Sequence of chain 8.A:
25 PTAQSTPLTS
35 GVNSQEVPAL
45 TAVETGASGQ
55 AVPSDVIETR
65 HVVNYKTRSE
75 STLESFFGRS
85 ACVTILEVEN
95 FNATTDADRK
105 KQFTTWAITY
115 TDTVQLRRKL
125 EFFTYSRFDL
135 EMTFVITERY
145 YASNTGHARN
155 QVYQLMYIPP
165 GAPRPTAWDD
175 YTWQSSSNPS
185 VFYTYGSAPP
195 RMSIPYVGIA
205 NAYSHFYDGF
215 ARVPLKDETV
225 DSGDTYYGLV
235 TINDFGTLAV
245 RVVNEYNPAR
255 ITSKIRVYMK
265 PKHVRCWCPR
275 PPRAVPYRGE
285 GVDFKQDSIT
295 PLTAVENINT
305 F

This small molecule binds to this protein.
Small molecule (SMILES): CC(=O)N[C@H]1[C@H]([C@H](O)[C@H](O)CO)O[C@@](O)(C(=O)O)C[C@@H]1O

Sequence of chain 9.A:
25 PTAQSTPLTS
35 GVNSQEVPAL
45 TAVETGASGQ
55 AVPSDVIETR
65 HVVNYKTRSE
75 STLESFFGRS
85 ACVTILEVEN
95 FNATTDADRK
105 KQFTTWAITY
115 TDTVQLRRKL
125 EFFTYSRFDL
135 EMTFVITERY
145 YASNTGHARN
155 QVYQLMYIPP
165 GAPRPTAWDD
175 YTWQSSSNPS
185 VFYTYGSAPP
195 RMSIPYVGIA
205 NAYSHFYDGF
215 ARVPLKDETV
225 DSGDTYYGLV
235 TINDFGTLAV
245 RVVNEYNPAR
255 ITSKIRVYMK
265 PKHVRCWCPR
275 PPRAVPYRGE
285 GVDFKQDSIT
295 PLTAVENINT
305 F

Binding-site contacts:
Ligand atom O1A contacts residue SER147 of chain 9.A at 2.8 Å (h-bond).
Ligand atom C6 contacts residue TYR145 of chain 9.A at 3.4 Å (hydrophobic).
Ligand atom O1B contacts residue ALA146 of chain 9.A at 3.2 Å.
Ligand atom C11 contacts residue TYR250 of chain 8.A at 3.7 Å (hydrophobic).
Ligand atom C6 contacts residue ALA146 of chain 9.A at 4.2 Å (hydrophobic).
Ligand atom C8 contacts residue ALA146 of chain 9.A at 4.4 Å (hydrophobic).
Ligand atom O4 contacts residue TYR250 of chain 8.A at 3.4 Å.
Ligand atom N5 contacts residue TYR250 of chain 8.A at 4.4 Å.
Ligand atom C5 contacts residue TYR145 of chain 9.A at 3.3 Å (hydrophobic).
Ligand atom O1B contacts residue ASN148 of chain 9.A at 4.3 Å.
Ligand atom O1B contacts residue SER147 of chain 9.A at 3.1 Å (h-bond).
Ligand atom O1A contacts residue PRO252 of chain 8.A at 3.3 Å.
Ligand atom C10 contacts residue TYR145 of chain 9.A at 3.6 Å (hydrophobic).
Ligand atom O4 contacts residue PRO252 of chain 8.A at 3.8 Å.
Ligand atom N5 contacts residue TYR145 of chain 9.A at 2.6 Å (h-bond).
Ligand atom O1A contacts residue ALA146 of chain 9.A at 4.2 Å.
Ligand atom C10 contacts residue TYR250 of chain 8.A at 3.5 Å (hydrophobic).
Ligand atom C7 contacts residue TYR145 of chain 9.A at 3.8 Å (hydrophobic).
Ligand atom O4 contacts residue ASN251 of chain 8.A at 4.2 Å.
Ligand atom C4 contacts residue TYR145 of chain 9.A at 3.6 Å (hydrophobic).
Ligand atom C4 contacts residue PRO252 of chain 8.A at 3.8 Å (hydrophobic).
Ligand atom C11 contacts residue TYR145 of chain 9.A at 3.7 Å (hydrophobic).
Ligand atom O4 contacts residue TYR145 of chain 9.A at 4.2 Å.
Ligand atom C1 contacts residue PRO252 of chain 8.A at 4.1 Å (hydrophobic).
Ligand atom C1 contacts residue ALA146 of chain 9.A at 3.9 Å (hydrophobic).
Ligand atom O10 contacts residue TYR250 of chain 8.A at 2.7 Å (h-bond).
Ligand atom C11 contacts residue ARG143 of chain 9.A at 4.0 Å.
Ligand atom C9 contacts residue TYR145 of chain 9.A at 4.2 Å (hydrophobic).
Ligand atom C1 contacts residue SER147 of chain 9.A at 3.6 Å.
Ligand atom C3 contacts residue PRO252 of chain 8.A at 3.9 Å (hydrophobic).
Ligand atom O8 contacts residue ALA146 of chain 9.A at 3.3 Å.